Sequence of chain 2.A:
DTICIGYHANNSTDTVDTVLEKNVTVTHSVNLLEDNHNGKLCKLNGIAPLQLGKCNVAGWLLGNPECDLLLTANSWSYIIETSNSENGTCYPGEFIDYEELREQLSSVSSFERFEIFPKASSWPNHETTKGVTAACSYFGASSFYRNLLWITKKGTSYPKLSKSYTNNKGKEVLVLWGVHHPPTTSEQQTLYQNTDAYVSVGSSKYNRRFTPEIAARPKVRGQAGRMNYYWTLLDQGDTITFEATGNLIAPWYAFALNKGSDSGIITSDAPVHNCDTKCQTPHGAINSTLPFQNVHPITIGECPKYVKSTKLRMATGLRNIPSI

Binding-site contacts:
Ligand atom C7 contacts residue THR15 of chain 2.A at 3.9 Å.
Ligand atom O7 contacts residue ASN23 of chain 2.A at 3.7 Å.
Ligand atom O7 contacts residue LYS311 of chain 2.A at 3.9 Å.
Ligand atom C7 contacts residue LYS311 of chain 2.A at 4.5 Å.
Ligand atom O5 contacts residue ASN23 of chain 2.A at 2.4 Å (h-bond).
Ligand atom N2 contacts residue ASN23 of chain 2.A at 3.4 Å (h-bond).
Ligand atom C3 contacts residue ASN23 of chain 2.A at 3.6 Å.
Ligand atom O6 contacts residue LYS22 of chain 2.A at 4.1 Å.
Ligand atom O7 contacts residue THR15 of chain 2.A at 4.0 Å.
Ligand atom C5 contacts residue ASN23 of chain 2.A at 3.0 Å.
Ligand atom C8 contacts residue ASN23 of chain 2.A at 3.2 Å.
Ligand atom C2 contacts residue ASN23 of chain 2.A at 2.5 Å.
Ligand atom C8 contacts residue LYS311 of chain 2.A at 4.5 Å.
Ligand atom C1 contacts residue ASN23 of chain 2.A at 1.5 Å.
Ligand atom C4 contacts residue ASN23 of chain 2.A at 3.6 Å.
Ligand atom O6 contacts residue ASN23 of chain 2.A at 3.6 Å.
Ligand atom C7 contacts residue ASN23 of chain 2.A at 3.4 Å.
Ligand atom C8 contacts residue THR15 of chain 2.A at 2.8 Å.
Ligand atom C6 contacts residue ASN23 of chain 2.A at 2.8 Å.

A small-molecule ligand and the protein it binds are described below.
Small molecule (SMILES): CC(=O)N[C@@H]1[C@@H](O)[C@H](O)[C@@H](CO)O[C@H]1O